A small-molecule ligand and the protein it binds are described below.
Small molecule (SMILES): Nc1nc(=O)[nH]cc1F

Sequence of chain 1.F:
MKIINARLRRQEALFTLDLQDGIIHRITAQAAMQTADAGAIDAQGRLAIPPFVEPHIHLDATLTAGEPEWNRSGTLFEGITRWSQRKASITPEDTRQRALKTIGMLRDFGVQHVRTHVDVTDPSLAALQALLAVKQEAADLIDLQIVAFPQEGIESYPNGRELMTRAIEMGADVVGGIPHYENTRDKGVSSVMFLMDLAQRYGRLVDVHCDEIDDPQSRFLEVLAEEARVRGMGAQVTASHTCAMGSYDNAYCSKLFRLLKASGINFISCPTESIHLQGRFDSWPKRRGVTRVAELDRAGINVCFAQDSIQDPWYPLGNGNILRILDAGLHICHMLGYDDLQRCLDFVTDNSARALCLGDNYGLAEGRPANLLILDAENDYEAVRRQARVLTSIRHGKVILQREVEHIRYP

Binding-site contacts:
Ligand atom C4 contacts residue GLU212 of chain 1.F at 3.6 Å.
Ligand atom O2 contacts residue LEU76 of chain 1.F at 3.7 Å.
Ligand atom N4 contacts residue GLU212 of chain 1.F at 2.8 Å (salt-bridge).
Ligand atom C2 contacts residue GLN151 of chain 1.F at 3.7 Å.
Ligand atom N4 contacts residue FE21 of chain 1.HB at 3.8 Å.
Ligand atom N3 contacts residue FE21 of chain 1.HB at 3.9 Å.
Ligand atom O2 contacts residue ILE178 of chain 1.F at 3.7 Å.
Ligand atom N4 contacts residue LEU277 of chain 1.F at 3.7 Å.
Ligand atom N3 contacts residue GLU212 of chain 1.F at 2.8 Å (salt-bridge).
Ligand atom C4 contacts residue LEU76 of chain 1.F at 3.9 Å (hydrophobic).
Ligand atom O2 contacts residue GLU212 of chain 1.F at 3.7 Å.
Ligand atom F contacts residue TRP314 of chain 1.F at 3.4 Å.
Ligand atom C6 contacts residue GLN151 of chain 1.F at 3.5 Å.
Ligand atom C2 contacts residue HIS209 of chain 1.F at 3.9 Å.
Ligand atom F contacts residue HIS58 of chain 1.F at 3.8 Å.
Ligand atom C6 contacts residue HIS58 of chain 1.F at 3.5 Å.
Ligand atom F contacts residue SER309 of chain 1.F at 3.0 Å.
Ligand atom O2 contacts residue PHE149 of chain 1.F at 3.6 Å.
Ligand atom O2 contacts residue GLN151 of chain 1.F at 3.0 Å (h-bond).
Ligand atom C4 contacts residue ASP308 of chain 1.F at 3.9 Å.
Ligand atom C5 contacts residue FE21 of chain 1.HB at 3.8 Å.
Ligand atom C2 contacts residue LEU76 of chain 1.F at 3.6 Å (hydrophobic).
Ligand atom F contacts residue GLU273 of chain 1.F at 3.1 Å.
Ligand atom O2 contacts residue HIS209 of chain 1.F at 3.8 Å.
Ligand atom C5 contacts residue TRP314 of chain 1.F at 3.5 Å (hydrophobic).
Ligand atom F contacts residue ASP308 of chain 1.F at 3.8 Å.
Ligand atom N4 contacts residue ASP308 of chain 1.F at 3.0 Å (salt-bridge).
Ligand atom C4 contacts residue GLU273 of chain 1.F at 4.0 Å.
Ligand atom C4 contacts residue FE21 of chain 1.HB at 3.6 Å.
Ligand atom C6 contacts residue TRP314 of chain 1.F at 3.4 Å (hydrophobic).
Ligand atom N4 contacts residue GLU273 of chain 1.F at 3.1 Å (salt-bridge).
Ligand atom N3 contacts residue LEU76 of chain 1.F at 3.2 Å.
Ligand atom N1 contacts residue GLN151 of chain 1.F at 2.7 Å (h-bond).
Ligand atom N1 contacts residue TRP314 of chain 1.F at 3.6 Å.
Ligand atom C5 contacts residue HIS58 of chain 1.F at 3.7 Å.
Ligand atom C2 contacts residue GLU212 of chain 1.F at 3.7 Å.
Ligand atom N1 contacts residue PHE149 of chain 1.F at 3.9 Å.
Ligand atom C5 contacts residue GLU273 of chain 1.F at 4.0 Å.
Ligand atom N1 contacts residue HIS58 of chain 1.F at 3.8 Å.
Ligand atom N3 contacts residue HIS209 of chain 1.F at 3.9 Å.